Sequence of chain 2.A:
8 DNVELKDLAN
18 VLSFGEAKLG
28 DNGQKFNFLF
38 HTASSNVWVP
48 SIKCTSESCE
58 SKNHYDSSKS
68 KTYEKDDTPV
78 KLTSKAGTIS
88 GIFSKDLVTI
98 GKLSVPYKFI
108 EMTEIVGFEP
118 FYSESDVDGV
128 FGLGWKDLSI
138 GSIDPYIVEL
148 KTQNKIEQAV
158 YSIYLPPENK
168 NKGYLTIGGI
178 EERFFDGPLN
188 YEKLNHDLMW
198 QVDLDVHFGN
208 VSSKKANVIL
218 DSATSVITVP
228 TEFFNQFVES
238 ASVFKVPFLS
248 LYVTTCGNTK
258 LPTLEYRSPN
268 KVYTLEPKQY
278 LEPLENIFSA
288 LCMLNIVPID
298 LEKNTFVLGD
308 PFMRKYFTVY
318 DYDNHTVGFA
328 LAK

Binding-site contacts:
Ligand atom CB contacts residue ALA220 of chain 1.A at 3.7 Å (hydrophobic).
Ligand atom CG1 contacts residue THR221 of chain 1.A at 4.0 Å.
Ligand atom CM contacts residue ASP218 of chain 1.A at 3.5 Å.
Ligand atom N contacts residue LYS82 of chain 1.A at 3.5 Å.
Ligand atom O contacts residue SER222 of chain 1.A at 3.4 Å (h-bond).
Ligand atom CG1 contacts residue ALA220 of chain 1.A at 4.0 Å (hydrophobic).
Ligand atom O contacts residue ALA220 of chain 1.A at 3.5 Å (h-bond).
Ligand atom C contacts residue LYS82 of chain 1.A at 3.4 Å.
Ligand atom O contacts residue SER222 of chain 1.A at 3.2 Å (h-bond).
Ligand atom CG2 contacts residue SER222 of chain 1.A at 3.8 Å.
Ligand atom O contacts residue ALA40 of chain 1.A at 3.8 Å.
Ligand atom OH contacts residue HIS38 of chain 1.A at 3.0 Å (h-bond).
Ligand atom CG contacts residue ALA220 of chain 1.A at 4.0 Å (hydrophobic).
Ligand atom CB contacts residue LYS82 of chain 1.A at 3.5 Å.
Ligand atom O contacts residue LYS82 of chain 1.A at 3.4 Å.
Ligand atom O contacts residue LEU298 of chain 1.A at 3.4 Å.
Ligand atom CB contacts residue HIS38 of chain 1.A at 4.0 Å.
Ligand atom CG1 contacts residue LEU246 of chain 2.A at 3.8 Å (hydrophobic).
Ligand atom C contacts residue LYS82 of chain 1.A at 3.9 Å.
Ligand atom C contacts residue SER222 of chain 1.A at 3.8 Å.
Ligand atom CB contacts residue MET196 of chain 1.A at 3.8 Å (hydrophobic).
Ligand atom CA contacts residue THR221 of chain 1.A at 3.8 Å.
Ligand atom O contacts residue THR221 of chain 1.A at 3.1 Å.
Ligand atom CM contacts residue LEU298 of chain 1.A at 3.0 Å (hydrophobic).
Ligand atom N contacts residue LYS82 of chain 1.A at 3.5 Å.
Ligand atom CA contacts residue LYS82 of chain 1.A at 3.9 Å.
Ligand atom CD2 contacts residue ALA220 of chain 1.A at 2.8 Å (hydrophobic).
Ligand atom OH contacts residue THR221 of chain 1.A at 3.5 Å (h-bond).
Ligand atom OH contacts residue GLU299 of chain 1.A at 3.9 Å.
Ligand atom OH contacts residue ASP218 of chain 1.A at 2.5 Å (salt-bridge).
Ligand atom OH contacts residue ALA220 of chain 1.A at 3.2 Å.
Ligand atom CG2 contacts residue LEU246 of chain 2.A at 3.8 Å (hydrophobic).
Ligand atom CD2 contacts residue LYS82 of chain 1.A at 3.9 Å.
Ligand atom CH contacts residue HIS38 of chain 1.A at 4.0 Å.
Ligand atom CA contacts residue LYS82 of chain 1.A at 3.7 Å.
Ligand atom N contacts residue THR221 of chain 1.A at 3.4 Å (h-bond).
Ligand atom CH contacts residue ASP218 of chain 1.A at 3.5 Å.
Ligand atom CH contacts residue LEU298 of chain 1.A at 3.9 Å (hydrophobic).
Ligand atom CD1 contacts residue GLU54 of chain 2.A at 4.0 Å.
Ligand atom CG2 contacts residue SER222 of chain 1.A at 3.3 Å.

Sequence of chain 1.A:
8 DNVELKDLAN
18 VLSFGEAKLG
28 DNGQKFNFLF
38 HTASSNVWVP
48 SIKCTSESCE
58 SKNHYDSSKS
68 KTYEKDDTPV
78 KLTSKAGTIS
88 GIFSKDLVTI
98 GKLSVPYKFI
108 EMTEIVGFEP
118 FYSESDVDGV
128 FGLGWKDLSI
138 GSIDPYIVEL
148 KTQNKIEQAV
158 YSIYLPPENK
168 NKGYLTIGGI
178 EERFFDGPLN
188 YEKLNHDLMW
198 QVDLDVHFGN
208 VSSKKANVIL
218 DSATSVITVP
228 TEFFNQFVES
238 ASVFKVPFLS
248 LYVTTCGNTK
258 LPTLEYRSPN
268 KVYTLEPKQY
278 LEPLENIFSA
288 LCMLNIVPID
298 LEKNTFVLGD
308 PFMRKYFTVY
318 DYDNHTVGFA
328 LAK

The small molecule below binds the protein below.
Small molecule (SMILES): CC(C)CC(=O)N[C@H](C(=O)N[C@H](C(=O)N[C@@H](CC(C)C)[C@@H](O)CC(=O)N[C@@H](C)C(=O)N[C@@H](CC(C)C)[C@@H](O)CC(=O)O)C(C)C)C(C)C